A protein and the small-molecule ligand that binds it are described below.
Small molecule (SMILES): NCC(=O)O

Binding-site contacts:
Ligand atom CA contacts residue TYR152 of chain 1.B at 3.8 Å (hydrophobic).
Ligand atom O contacts residue ARG244 of chain 1.B at 4.2 Å.
Ligand atom CA contacts residue GLY151 of chain 1.B at 4.0 Å.
Ligand atom OXT contacts residue ASP184 of chain 1.B at 3.6 Å.
Ligand atom OXT contacts residue ARG180 of chain 1.B at 3.6 Å (salt-bridge).
Ligand atom CA contacts residue ARG244 of chain 1.B at 3.9 Å.
Ligand atom N contacts residue ARG244 of chain 1.B at 2.8 Å (salt-bridge).
Ligand atom N contacts residue VAL179 of chain 1.B at 3.5 Å (h-bond).
Ligand atom O contacts residue VAL179 of chain 1.B at 4.2 Å.
Ligand atom O contacts residue ARG180 of chain 1.B at 3.4 Å (salt-bridge).
Ligand atom N contacts residue ALA150 of chain 1.B at 4.2 Å.
Ligand atom CA contacts residue ARG180 of chain 1.B at 4.2 Å.
Ligand atom CA contacts residue ILE178 of chain 1.B at 4.0 Å (hydrophobic).
Ligand atom OXT contacts residue ARG244 of chain 1.B at 4.4 Å.
Ligand atom N contacts residue GLY151 of chain 1.B at 3.4 Å.
Ligand atom OXT contacts residue GLU220 of chain 1.B at 4.3 Å.
Ligand atom OXT contacts residue TYR152 of chain 1.B at 3.5 Å (h-bond).
Ligand atom OXT contacts residue THR245 of chain 1.B at 4.3 Å.
Ligand atom N contacts residue THR245 of chain 1.B at 4.5 Å.
Ligand atom CA contacts residue VAL179 of chain 1.B at 3.5 Å (hydrophobic).
Ligand atom CA contacts residue ASP184 of chain 1.B at 4.0 Å.
Ligand atom C contacts residue ARG180 of chain 1.B at 3.5 Å.
Ligand atom C contacts residue ASP184 of chain 1.B at 3.1 Å.
Ligand atom O contacts residue ASP184 of chain 1.B at 2.5 Å (salt-bridge).
Ligand atom C contacts residue TYR152 of chain 1.B at 4.1 Å (hydrophobic).
Ligand atom O contacts residue ARG181 of chain 1.B at 4.2 Å.
Ligand atom C contacts residue VAL179 of chain 1.B at 4.3 Å (hydrophobic).
Ligand atom N contacts residue TYR152 of chain 1.B at 4.1 Å.
Ligand atom C contacts residue ARG244 of chain 1.B at 4.0 Å.
Ligand atom N contacts residue ASP184 of chain 1.B at 4.0 Å.

Sequence of chain 1.B:
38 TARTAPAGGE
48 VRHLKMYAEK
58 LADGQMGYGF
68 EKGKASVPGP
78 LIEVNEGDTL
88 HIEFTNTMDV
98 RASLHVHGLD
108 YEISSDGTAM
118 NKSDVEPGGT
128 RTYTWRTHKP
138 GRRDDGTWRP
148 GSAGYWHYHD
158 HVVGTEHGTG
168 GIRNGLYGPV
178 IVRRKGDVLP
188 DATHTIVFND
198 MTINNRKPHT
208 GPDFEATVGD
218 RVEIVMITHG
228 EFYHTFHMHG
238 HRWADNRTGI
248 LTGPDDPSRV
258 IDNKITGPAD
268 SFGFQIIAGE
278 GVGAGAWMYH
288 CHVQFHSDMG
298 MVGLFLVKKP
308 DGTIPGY